This protein binds this small molecule.
Small molecule (SMILES): OC[C@H]1O[C@H](O[C@H]2[C@H](O)[C@@H](O)[C@H](OCCCCCC3CCCCC3)O[C@@H]2CO)[C@H](O)[C@@H](O)[C@@H]1O

Sequence of chain 1.B:
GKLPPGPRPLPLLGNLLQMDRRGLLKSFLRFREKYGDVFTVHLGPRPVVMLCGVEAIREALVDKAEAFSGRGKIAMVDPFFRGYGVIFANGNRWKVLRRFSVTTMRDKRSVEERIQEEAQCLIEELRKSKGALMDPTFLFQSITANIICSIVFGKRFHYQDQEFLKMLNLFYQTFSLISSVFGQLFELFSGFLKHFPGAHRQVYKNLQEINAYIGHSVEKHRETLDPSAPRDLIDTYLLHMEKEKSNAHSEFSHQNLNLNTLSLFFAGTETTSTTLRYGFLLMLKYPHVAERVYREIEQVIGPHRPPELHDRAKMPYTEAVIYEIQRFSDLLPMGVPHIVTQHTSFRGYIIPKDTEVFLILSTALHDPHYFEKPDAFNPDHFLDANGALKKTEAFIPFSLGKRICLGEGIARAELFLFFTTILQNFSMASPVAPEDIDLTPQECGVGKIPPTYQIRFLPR

Binding-site contacts:
Ligand atom C11 contacts residue PHE204 of chain 1.B at 3.4 Å (hydrophobic).
Ligand atom C11 contacts residue PHE201 of chain 1.B at 3.8 Å (hydrophobic).
Ligand atom C3 contacts residue PHE201 of chain 1.B at 4.5 Å (hydrophobic).
Ligand atom C4 contacts residue PHE201 of chain 1.B at 4.3 Å (hydrophobic).
Ligand atom C4 contacts residue PHE204 of chain 1.B at 3.8 Å (hydrophobic).
Ligand atom C9 contacts residue LEU197 of chain 1.B at 4.5 Å (hydrophobic).
Ligand atom C2 contacts residue PHE204 of chain 1.B at 3.8 Å (hydrophobic).
Ligand atom C5 contacts residue LEU21 of chain 1.B at 3.8 Å (hydrophobic).
Ligand atom C5 contacts residue PHE201 of chain 1.B at 4.4 Å (hydrophobic).
Ligand atom C10 contacts residue LEU197 of chain 1.B at 4.4 Å (hydrophobic).
Ligand atom C10 contacts residue PHE201 of chain 1.B at 3.9 Å (hydrophobic).
Ligand atom C10 contacts residue PHE204 of chain 1.B at 4.2 Å (hydrophobic).
Ligand atom C3 contacts residue PHE204 of chain 1.B at 4.5 Å (hydrophobic).
Ligand atom C6 contacts residue PHE201 of chain 1.B at 3.9 Å (hydrophobic).
Ligand atom C1 contacts residue LEU20 of chain 1.B at 4.3 Å (hydrophobic).
Ligand atom C10 contacts residue LEU205 of chain 1.B at 4.0 Å (hydrophobic).